A protein and the small-molecule ligand that binds it are described below.
Small molecule (SMILES): CC(=O)N[C@@H]1[C@@H](O)[C@H](O)[C@@H](CO)O[C@H]1O

Sequence of chain 1.B:
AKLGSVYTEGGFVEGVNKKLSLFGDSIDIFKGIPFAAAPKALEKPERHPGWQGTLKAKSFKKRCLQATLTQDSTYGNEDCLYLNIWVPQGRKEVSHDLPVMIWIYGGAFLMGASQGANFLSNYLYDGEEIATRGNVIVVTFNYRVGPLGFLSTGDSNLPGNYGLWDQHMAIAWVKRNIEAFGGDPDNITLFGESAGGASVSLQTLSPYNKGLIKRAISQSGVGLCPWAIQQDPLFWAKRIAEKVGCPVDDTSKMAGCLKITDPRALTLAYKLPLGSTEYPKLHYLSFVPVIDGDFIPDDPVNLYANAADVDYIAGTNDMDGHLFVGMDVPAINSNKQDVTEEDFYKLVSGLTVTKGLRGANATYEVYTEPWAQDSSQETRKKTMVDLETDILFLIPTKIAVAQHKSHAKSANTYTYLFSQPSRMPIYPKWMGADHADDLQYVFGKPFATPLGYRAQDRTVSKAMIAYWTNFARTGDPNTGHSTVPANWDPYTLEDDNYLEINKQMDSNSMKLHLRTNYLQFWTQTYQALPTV

Binding-site contacts:
Ligand atom C6 contacts residue TYR364 of chain 1.B at 4.4 Å (hydrophobic).
Ligand atom C7 contacts residue ASN361 of chain 1.B at 3.4 Å.
Ligand atom O6 contacts residue TYR364 of chain 1.B at 3.6 Å.
Ligand atom C8 contacts residue ASN361 of chain 1.B at 4.5 Å.
Ligand atom C1 contacts residue ASN361 of chain 1.B at 1.5 Å.
Ligand atom C3 contacts residue ASN361 of chain 1.B at 3.8 Å.
Ligand atom C4 contacts residue ASN361 of chain 1.B at 4.3 Å.
Ligand atom C4 contacts residue GLU365 of chain 1.B at 4.4 Å.
Ligand atom C1 contacts residue TYR345 of chain 1.B at 4.3 Å (hydrophobic).
Ligand atom C5 contacts residue ASN361 of chain 1.B at 3.8 Å.
Ligand atom O7 contacts residue ASN361 of chain 1.B at 3.7 Å.
Ligand atom C2 contacts residue ASN361 of chain 1.B at 2.5 Å.
Ligand atom N2 contacts residue ASN361 of chain 1.B at 2.9 Å (h-bond).
Ligand atom O5 contacts residue TYR345 of chain 1.B at 4.4 Å.
Ligand atom O5 contacts residue ASN361 of chain 1.B at 2.4 Å (h-bond).